This small molecule binds to this protein.
Small molecule (SMILES): Nc1ncnc2c1ncn2[C@@H]1O[C@H](CO[P](=O)(O)O[P](=O)(O)NP(=O)(O)O)[C@@H](O)[C@H]1O

Sequence of chain 2.D:
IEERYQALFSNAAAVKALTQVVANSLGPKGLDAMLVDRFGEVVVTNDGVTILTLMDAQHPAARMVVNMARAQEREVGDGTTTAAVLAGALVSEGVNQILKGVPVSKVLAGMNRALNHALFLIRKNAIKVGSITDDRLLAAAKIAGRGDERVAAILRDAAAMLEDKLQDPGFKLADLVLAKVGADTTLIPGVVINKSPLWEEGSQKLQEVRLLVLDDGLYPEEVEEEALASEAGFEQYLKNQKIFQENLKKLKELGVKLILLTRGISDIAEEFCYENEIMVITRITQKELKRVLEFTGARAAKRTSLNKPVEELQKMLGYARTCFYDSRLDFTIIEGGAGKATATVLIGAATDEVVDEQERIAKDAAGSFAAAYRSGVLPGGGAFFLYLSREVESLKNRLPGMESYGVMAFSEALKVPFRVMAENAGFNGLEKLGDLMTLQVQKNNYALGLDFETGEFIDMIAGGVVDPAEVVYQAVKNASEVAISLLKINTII

Binding-site contacts:
Ligand atom O2B contacts residue ASP87 of chain 2.D at 2.7 Å (salt-bridge).
Ligand atom O2' contacts residue ASP476 of chain 2.D at 3.0 Å (salt-bridge).
Ligand atom C2' contacts residue ASP476 of chain 2.D at 3.5 Å.
Ligand atom O1G contacts residue ARG155 of chain 2.D at 2.8 Å (salt-bridge).
Ligand atom O2B contacts residue MG1 of chain 2.L at 1.9 Å.
Ligand atom O3G contacts residue THR89 of chain 2.D at 2.7 Å (h-bond).
Ligand atom O1A contacts residue ASN55 of chain 2.D at 3.4 Å (h-bond).
Ligand atom C8 contacts residue ILE152 of chain 2.D at 3.5 Å (hydrophobic).
Ligand atom O1B contacts residue THR91 of chain 2.D at 2.5 Å (h-bond).
Ligand atom O2G contacts residue MG1 of chain 2.L at 1.9 Å.
Ligand atom O1A contacts residue GLY36 of chain 2.D at 3.3 Å (h-bond).
Ligand atom N3 contacts residue GLY390 of chain 2.D at 3.5 Å.
Ligand atom C5 contacts residue PRO37 of chain 2.D at 3.2 Å (hydrophobic).
Ligand atom PG contacts residue MG1 of chain 2.L at 3.3 Å.
Ligand atom O1G contacts residue ASP56 of chain 2.D at 3.3 Å.
Ligand atom PB contacts residue MG1 of chain 2.L at 3.2 Å.
Ligand atom O3' contacts residue MET430 of chain 2.D at 3.1 Å.
Ligand atom O1B contacts residue GLY88 of chain 2.D at 3.0 Å.
Ligand atom O2B contacts residue GLY88 of chain 2.D at 3.5 Å (h-bond).
Ligand atom PB contacts residue THR90 of chain 2.D at 3.4 Å.
Ligand atom O3A contacts residue THR90 of chain 2.D at 3.1 Å.
Ligand atom O2' contacts residue GLY390 of chain 2.D at 3.1 Å (h-bond).
Ligand atom O3A contacts residue LEU35 of chain 2.D at 3.5 Å.
Ligand atom N3 contacts residue PHE461 of chain 2.D at 3.5 Å.
Ligand atom N3B contacts residue THR90 of chain 2.D at 3.0 Å.
Ligand atom N7 contacts residue PRO37 of chain 2.D at 3.4 Å.
Ligand atom O3G contacts residue ASP87 of chain 2.D at 3.4 Å (salt-bridge).
Ligand atom O5' contacts residue GLY36 of chain 2.D at 3.4 Å (h-bond).
Ligand atom O1B contacts residue THR90 of chain 2.D at 3.5 Å.
Ligand atom O2G contacts residue ASP87 of chain 2.D at 2.7 Å (salt-bridge).
Ligand atom O2A contacts residue MG1 of chain 2.L at 1.9 Å.
Ligand atom O2' contacts residue GLY389 of chain 2.D at 3.4 Å.
Ligand atom C2 contacts residue PHE461 of chain 2.D at 3.4 Å (hydrophobic).
Ligand atom PA contacts residue MG1 of chain 2.L at 3.4 Å.
Ligand atom O1A contacts residue SER34 of chain 2.D at 3.3 Å (h-bond).
Ligand atom C4 contacts residue PRO37 of chain 2.D at 3.4 Å (hydrophobic).
Ligand atom O2G contacts residue ASP373 of chain 2.D at 3.1 Å (salt-bridge).
Ligand atom O2G contacts residue ARG155 of chain 2.D at 3.4 Å (salt-bridge).
Ligand atom O3G contacts residue GLY88 of chain 2.D at 3.5 Å (h-bond).
Ligand atom O1G contacts residue GLY57 of chain 2.D at 3.2 Å (h-bond).